Binding-site contacts:
Ligand atom O6 contacts residue VAL592 of chain 1.A at 3.7 Å.
Ligand atom C6 contacts residue GLN456 of chain 1.A at 3.6 Å.
Ligand atom O5 contacts residue LYS454 of chain 1.A at 3.8 Å.
Ligand atom C7 contacts residue LYS454 of chain 1.A at 3.9 Å.
Ligand atom O3 contacts residue LYS454 of chain 1.A at 3.4 Å (salt-bridge).
Ligand atom C7 contacts residue ASN568 of chain 1.A at 3.5 Å.
Ligand atom O5 contacts residue GLN456 of chain 1.A at 3.4 Å (h-bond).
Ligand atom C6 contacts residue VAL566 of chain 1.A at 3.5 Å (hydrophobic).
Ligand atom O5 contacts residue ASN568 of chain 1.A at 2.4 Å (h-bond).
Ligand atom C2 contacts residue ASP538 of chain 1.A at 3.5 Å.
Ligand atom C3 contacts residue ASN568 of chain 1.A at 3.7 Å.
Ligand atom C1 contacts residue ASN568 of chain 1.A at 1.4 Å.
Ligand atom C8 contacts residue SER540 of chain 1.A at 3.9 Å.
Ligand atom O5 contacts residue VAL592 of chain 1.A at 3.6 Å.
Ligand atom C6 contacts residue GLU590 of chain 1.A at 3.4 Å.
Ligand atom O7 contacts residue LYS454 of chain 1.A at 3.0 Å (salt-bridge).
Ligand atom O7 contacts residue ASN568 of chain 1.A at 3.8 Å.
Ligand atom O7 contacts residue TYR512 of chain 1.A at 3.4 Å (h-bond).
Ligand atom C3 contacts residue ASP538 of chain 1.A at 3.9 Å.
Ligand atom O6 contacts residue GLU590 of chain 1.A at 2.8 Å (salt-bridge).
Ligand atom O4 contacts residue LYS454 of chain 1.A at 2.9 Å (salt-bridge).
Ligand atom N2 contacts residue ASN568 of chain 1.A at 2.8 Å (h-bond).
Ligand atom C2 contacts residue ASN568 of chain 1.A at 2.3 Å.
Ligand atom C4 contacts residue LYS454 of chain 1.A at 3.9 Å.
Ligand atom C3 contacts residue LYS454 of chain 1.A at 3.6 Å.
Ligand atom C1 contacts residue ASP538 of chain 1.A at 3.6 Å.
Ligand atom C2 contacts residue LYS454 of chain 1.A at 3.6 Å.
Ligand atom C8 contacts residue ASP538 of chain 1.A at 3.7 Å.
Ligand atom C7 contacts residue SER540 of chain 1.A at 3.9 Å.
Ligand atom C2 contacts residue GLN456 of chain 1.A at 3.8 Å.
Ligand atom C1 contacts residue LYS454 of chain 1.A at 3.5 Å.
Ligand atom N2 contacts residue ASP538 of chain 1.A at 2.7 Å (salt-bridge).
Ligand atom C5 contacts residue ASN568 of chain 1.A at 3.6 Å.
Ligand atom O3 contacts residue GLN456 of chain 1.A at 3.0 Å (h-bond).
Ligand atom C5 contacts residue GLN456 of chain 1.A at 3.8 Å.
Ligand atom C3 contacts residue GLN456 of chain 1.A at 3.7 Å.
Ligand atom O7 contacts residue GLN456 of chain 1.A at 3.3 Å.
Ligand atom N2 contacts residue SER540 of chain 1.A at 3.8 Å.
Ligand atom C7 contacts residue ASP538 of chain 1.A at 3.6 Å.
Ligand atom C4 contacts residue GLN456 of chain 1.A at 3.7 Å.

The small molecule below binds the protein below.
Small molecule (SMILES): CC(=O)N[C@H]1[C@H](O[C@H]2[C@H](O)[C@@H](NC(C)=O)CO[C@@H]2CO)O[C@H](CO)[C@@H](O[C@@H]2O[C@H](CO[C@H]3O[C@H](CO)[C@@H](O)[C@H](O)[C@@H]3O)[C@@H](O)[C@H](O[C@H]3O[C@H](CO)[C@@H](O)[C@H](O)[C@@H]3O)[C@@H]2O)[C@@H]1O

Sequence of chain 1.A:
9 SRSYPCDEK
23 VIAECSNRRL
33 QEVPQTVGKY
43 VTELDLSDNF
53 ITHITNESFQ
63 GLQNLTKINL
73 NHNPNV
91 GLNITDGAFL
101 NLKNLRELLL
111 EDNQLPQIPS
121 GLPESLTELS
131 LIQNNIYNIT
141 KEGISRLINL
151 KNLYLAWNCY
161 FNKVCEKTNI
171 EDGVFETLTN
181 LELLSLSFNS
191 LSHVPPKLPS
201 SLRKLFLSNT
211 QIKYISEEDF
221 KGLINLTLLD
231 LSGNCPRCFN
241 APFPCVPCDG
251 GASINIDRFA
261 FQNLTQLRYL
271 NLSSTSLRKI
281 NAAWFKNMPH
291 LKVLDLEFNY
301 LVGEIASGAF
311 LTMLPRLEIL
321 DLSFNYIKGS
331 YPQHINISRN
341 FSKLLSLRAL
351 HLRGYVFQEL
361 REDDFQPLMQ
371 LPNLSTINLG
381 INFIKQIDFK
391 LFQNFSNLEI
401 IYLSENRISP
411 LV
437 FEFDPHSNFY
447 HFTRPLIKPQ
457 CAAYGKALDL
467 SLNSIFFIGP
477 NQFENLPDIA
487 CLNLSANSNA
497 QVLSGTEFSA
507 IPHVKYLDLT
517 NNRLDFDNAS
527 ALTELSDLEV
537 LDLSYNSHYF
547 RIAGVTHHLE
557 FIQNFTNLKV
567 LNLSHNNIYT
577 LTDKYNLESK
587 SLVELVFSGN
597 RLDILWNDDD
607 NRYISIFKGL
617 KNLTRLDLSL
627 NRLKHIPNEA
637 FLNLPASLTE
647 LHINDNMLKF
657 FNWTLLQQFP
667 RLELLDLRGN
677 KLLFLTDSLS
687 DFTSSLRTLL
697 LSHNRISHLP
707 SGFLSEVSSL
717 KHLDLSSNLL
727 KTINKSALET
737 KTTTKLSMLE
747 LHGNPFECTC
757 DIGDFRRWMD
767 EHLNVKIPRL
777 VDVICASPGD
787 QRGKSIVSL